Sequence of chain 1.A:
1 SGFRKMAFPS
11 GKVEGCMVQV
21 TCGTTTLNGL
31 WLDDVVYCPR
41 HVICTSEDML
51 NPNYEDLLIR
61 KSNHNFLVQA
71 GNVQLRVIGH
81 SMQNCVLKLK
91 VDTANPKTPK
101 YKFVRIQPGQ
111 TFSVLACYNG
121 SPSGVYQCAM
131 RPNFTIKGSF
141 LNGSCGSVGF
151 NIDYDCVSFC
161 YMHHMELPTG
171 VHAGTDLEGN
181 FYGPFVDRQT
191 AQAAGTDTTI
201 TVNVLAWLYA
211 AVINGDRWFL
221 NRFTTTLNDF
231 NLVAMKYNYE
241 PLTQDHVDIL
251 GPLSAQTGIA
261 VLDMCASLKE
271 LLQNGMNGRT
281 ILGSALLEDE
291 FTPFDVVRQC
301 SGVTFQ

Sequence of chain 2.A:
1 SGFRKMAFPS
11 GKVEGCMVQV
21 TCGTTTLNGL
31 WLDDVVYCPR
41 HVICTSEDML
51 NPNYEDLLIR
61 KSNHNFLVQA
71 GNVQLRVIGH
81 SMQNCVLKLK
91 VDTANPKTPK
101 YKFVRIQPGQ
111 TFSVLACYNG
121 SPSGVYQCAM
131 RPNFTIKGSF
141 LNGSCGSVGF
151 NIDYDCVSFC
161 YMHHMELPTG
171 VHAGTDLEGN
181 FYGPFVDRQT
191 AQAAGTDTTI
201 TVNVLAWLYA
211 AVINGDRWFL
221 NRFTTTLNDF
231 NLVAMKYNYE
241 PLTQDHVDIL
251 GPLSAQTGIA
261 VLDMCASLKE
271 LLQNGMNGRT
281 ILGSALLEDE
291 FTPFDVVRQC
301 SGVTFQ

Binding-site contacts:
Ligand atom D14 contacts residue GLU166 of chain 1.A at 2.0 Å.
Ligand atom D14 contacts residue PHE140 of chain 1.A at 3.1 Å.
Ligand atom C24 contacts residue SER144 of chain 1.A at 3.3 Å.
Ligand atom C2 contacts residue GLY143 of chain 1.A at 3.0 Å.
Ligand atom O3 contacts residue SER144 of chain 1.A at 3.1 Å.
Ligand atom CL17 contacts residue TYR54 of chain 1.A at 3.1 Å.
Ligand atom O23 contacts residue PHE140 of chain 1.A at 2.8 Å.
Ligand atom C22 contacts residue HIS163 of chain 1.A at 2.5 Å.
Ligand atom C1 contacts residue ASN142 of chain 1.A at 3.0 Å.
Ligand atom CL15 contacts residue ASP187 of chain 1.A at 3.0 Å.
Ligand atom O3 contacts residue GLY143 of chain 1.A at 1.9 Å.
Ligand atom C13 contacts residue HIS41 of chain 1.A at 3.0 Å.
Ligand atom O23 contacts residue GLU166 of chain 1.A at 2.5 Å.
Ligand atom CL17 contacts residue ARG188 of chain 1.A at 3.2 Å.
Ligand atom C24 contacts residue HIS163 of chain 1.A at 2.9 Å.
Ligand atom N21 contacts residue GLU166 of chain 1.A at 2.8 Å.
Ligand atom C16 contacts residue MET165 of chain 1.A at 3.4 Å (hydrophobic).
Ligand atom C12 contacts residue MET49 of chain 1.A at 2.9 Å (hydrophobic).
Ligand atom CL15 contacts residue GLN189 of chain 1.A at 3.4 Å.
Ligand atom C22 contacts residue GLU166 of chain 1.A at 2.8 Å.
Ligand atom C24 contacts residue CYS145 of chain 1.A at 3.5 Å (hydrophobic).
Ligand atom C12 contacts residue HIS41 of chain 1.A at 2.9 Å.
Ligand atom C8 contacts residue HIS41 of chain 1.A at 3.4 Å.
Ligand atom C2 contacts residue ASN142 of chain 1.A at 2.9 Å.
Ligand atom D14 contacts residue HIS172 of chain 1.A at 3.0 Å.
Ligand atom O23 contacts residue HIS172 of chain 1.A at 2.5 Å.
Ligand atom C11 contacts residue MET49 of chain 1.A at 3.1 Å (hydrophobic).
Ligand atom C14 contacts residue GLN189 of chain 1.A at 2.9 Å.
Ligand atom CL15 contacts residue MET165 of chain 1.A at 3.4 Å.
Ligand atom D13 contacts residue ASN142 of chain 1.A at 2.4 Å.
Ligand atom O23 contacts residue HIS163 of chain 1.A at 1.7 Å.
Ligand atom O3 contacts residue ASN142 of chain 1.A at 2.4 Å.
Ligand atom C13 contacts residue GLN189 of chain 1.A at 3.1 Å.
Ligand atom CL17 contacts residue HIS41 of chain 1.A at 3.1 Å.
Ligand atom C16 contacts residue GLN189 of chain 1.A at 3.3 Å.
Ligand atom CL17 contacts residue ASP187 of chain 1.A at 3.1 Å.
Ligand atom N18 contacts residue ASN142 of chain 1.A at 2.7 Å.
Ligand atom D14 contacts residue SER1 of chain 2.A at 2.9 Å.
Ligand atom C12 contacts residue GLN189 of chain 1.A at 3.3 Å.
Ligand atom C22 contacts residue PHE140 of chain 1.A at 3.4 Å (hydrophobic).

A small-molecule ligand and the protein it binds are described below.
Small molecule (SMILES): O=C(c1cc(=O)[nH]c(=O)[nH]1)N1CCN(c2ccc(Cl)c(Cl)c2)CC1